Sequence of chain 1.L:
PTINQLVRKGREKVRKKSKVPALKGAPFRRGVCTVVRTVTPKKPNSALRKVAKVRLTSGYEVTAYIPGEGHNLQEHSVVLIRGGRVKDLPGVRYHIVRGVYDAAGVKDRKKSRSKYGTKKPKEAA

This small molecule binds to this protein.
Small molecule (SMILES): Nc1ccn([C@@H]2O[C@H](CO[P](=O)(O)O[C@H]3[C@@H](O)[C@H](n4ccc(=O)[nH]c4=O)O[C@@H]3CO[P](=O)(O)O[C@H]3[C@@H](O)[C@H](n4ccc(=O)[nH]c4=O)O[C@@H]3CO)[C@@H](O[P](=O)(O)OC[C@H]3O[C@@H](n4cnc5c(N)ncnc54)[C@H](O)[C@@H]3O)[C@H]2O)c(=O)n1

Binding-site contacts:
Ligand atom C4' contacts residue PRO45 of chain 1.L at 4.2 Å (hydrophobic).
Ligand atom C2' contacts residue MG1 of chain 1.YC at 3.6 Å.
Ligand atom C3' contacts residue MG1 of chain 1.YC at 4.1 Å.
Ligand atom C4' contacts residue MG1 of chain 1.YC at 3.4 Å.
Ligand atom C5' contacts residue LYS44 of chain 1.L at 4.0 Å.
Ligand atom O4' contacts residue MG1 of chain 1.YC at 3.1 Å.
Ligand atom O3' contacts residue PRO45 of chain 1.L at 4.0 Å.
Ligand atom O2' contacts residue MG1 of chain 1.YC at 2.9 Å.
Ligand atom C1' contacts residue MG1 of chain 1.YC at 3.3 Å.
Ligand atom C5' contacts residue PRO45 of chain 1.L at 4.4 Å (hydrophobic).